A small-molecule ligand and the protein it binds are described below.
Small molecule (SMILES): CC(C)CCC[C@@H](C)[C@H]1CC[C@H]2[C@@H]3CCC4=CC(=O)CC[C@]4(C)[C@H]3CC[C@]12C

Sequence of chain 1.B:
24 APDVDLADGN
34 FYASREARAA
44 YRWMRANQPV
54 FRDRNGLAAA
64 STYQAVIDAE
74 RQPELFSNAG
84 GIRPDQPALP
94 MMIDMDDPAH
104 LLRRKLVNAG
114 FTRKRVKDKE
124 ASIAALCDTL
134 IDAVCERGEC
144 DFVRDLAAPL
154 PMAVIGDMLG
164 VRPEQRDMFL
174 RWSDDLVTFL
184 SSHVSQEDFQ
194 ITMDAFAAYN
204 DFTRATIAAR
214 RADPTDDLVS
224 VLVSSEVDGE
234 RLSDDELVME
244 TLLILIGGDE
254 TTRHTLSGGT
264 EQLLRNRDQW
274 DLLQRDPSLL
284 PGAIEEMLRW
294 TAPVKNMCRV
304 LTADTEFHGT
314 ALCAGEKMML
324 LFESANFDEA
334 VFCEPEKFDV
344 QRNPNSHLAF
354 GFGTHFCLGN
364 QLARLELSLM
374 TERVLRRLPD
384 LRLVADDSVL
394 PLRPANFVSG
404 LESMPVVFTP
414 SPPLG

Binding-site contacts:
Ligand atom C26 contacts residue THR254 of chain 1.B at 3.9 Å.
Ligand atom C15 contacts residue ARG86 of chain 1.B at 3.9 Å.
Ligand atom C26 contacts residue GLY250 of chain 1.B at 3.7 Å.
Ligand atom C4 contacts residue GLN89 of chain 1.B at 3.8 Å.
Ligand atom C12 contacts residue MET242 of chain 1.B at 3.9 Å (hydrophobic).
Ligand atom C7 contacts residue LEU183 of chain 1.B at 4.1 Å (hydrophobic).
Ligand atom C19 contacts residue LEU179 of chain 1.B at 4.0 Å (hydrophobic).
Ligand atom C2 contacts residue MET196 of chain 1.B at 4.2 Å (hydrophobic).
Ligand atom C3 contacts residue MET196 of chain 1.B at 3.8 Å (hydrophobic).
Ligand atom C27 contacts residue LEU246 of chain 1.B at 4.0 Å (hydrophobic).
Ligand atom C16 contacts residue PHE400 of chain 1.B at 3.8 Å (hydrophobic).
Ligand atom C27 contacts residue GLY250 of chain 1.B at 3.7 Å.
Ligand atom C25 contacts residue GLY250 of chain 1.B at 4.2 Å.
Ligand atom C18 contacts residue VAL180 of chain 1.B at 4.2 Å (hydrophobic).
Ligand atom C27 contacts residue HEM1 of chain 1.F at 3.5 Å.
Ligand atom C7 contacts residue GLN89 of chain 1.B at 4.2 Å.
Ligand atom C26 contacts residue PHE400 of chain 1.B at 4.2 Å (hydrophobic).
Ligand atom C6 contacts residue LEU183 of chain 1.B at 4.1 Å (hydrophobic).
Ligand atom C21 contacts residue LEU246 of chain 1.B at 4.0 Å (hydrophobic).
Ligand atom C17 contacts residue MET94 of chain 1.B at 4.2 Å (hydrophobic).
Ligand atom C9 contacts residue LEU92 of chain 1.B at 4.2 Å (hydrophobic).
Ligand atom C6 contacts residue GLN89 of chain 1.B at 4.2 Å.
Ligand atom C23 contacts residue PHE400 of chain 1.B at 3.5 Å (hydrophobic).
Ligand atom C24 contacts residue LEU246 of chain 1.B at 3.4 Å (hydrophobic).
Ligand atom C15 contacts residue LEU183 of chain 1.B at 4.1 Å (hydrophobic).
Ligand atom C19 contacts residue THR195 of chain 1.B at 4.0 Å.
Ligand atom C22 contacts residue LEU246 of chain 1.B at 4.2 Å (hydrophobic).
Ligand atom C21 contacts residue LEU245 of chain 1.B at 3.9 Å (hydrophobic).
Ligand atom C12 contacts residue LEU245 of chain 1.B at 3.9 Å (hydrophobic).
Ligand atom C23 contacts residue ILE249 of chain 1.B at 3.9 Å (hydrophobic).
Ligand atom C11 contacts residue LEU245 of chain 1.B at 4.1 Å (hydrophobic).
Ligand atom C2 contacts residue PHE199 of chain 1.B at 3.9 Å (hydrophobic).
Ligand atom C21 contacts residue ILE249 of chain 1.B at 4.0 Å (hydrophobic).
Ligand atom C26 contacts residue ILE249 of chain 1.B at 4.2 Å (hydrophobic).
Ligand atom O1 contacts residue MET196 of chain 1.B at 3.3 Å.
Ligand atom C19 contacts residue PHE199 of chain 1.B at 4.1 Å (hydrophobic).
Ligand atom C11 contacts residue PHE199 of chain 1.B at 4.0 Å (hydrophobic).
Ligand atom C1 contacts residue PHE199 of chain 1.B at 3.9 Å (hydrophobic).
Ligand atom C25 contacts residue PHE400 of chain 1.B at 4.2 Å (hydrophobic).
Ligand atom C25 contacts residue MET300 of chain 1.B at 4.2 Å (hydrophobic).